Sequence of chain 1.A:
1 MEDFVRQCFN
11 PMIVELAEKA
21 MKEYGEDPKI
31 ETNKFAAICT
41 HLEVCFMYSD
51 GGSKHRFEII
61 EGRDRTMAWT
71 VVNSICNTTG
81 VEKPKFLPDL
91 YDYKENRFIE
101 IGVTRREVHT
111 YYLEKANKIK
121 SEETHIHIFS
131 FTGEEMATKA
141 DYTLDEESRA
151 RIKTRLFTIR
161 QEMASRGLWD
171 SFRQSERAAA

A small-molecule ligand and the protein it binds are described below.
Small molecule (SMILES): O=C1Cc2ccccc2C(=O)N1O

Binding-site contacts:
Ligand atom O11 contacts residue LEU87 of chain 1.A at 4.4 Å.
Ligand atom C10 contacts residue GLU100 of chain 1.A at 3.9 Å.
Ligand atom N9 contacts residue GLU100 of chain 1.A at 3.8 Å.
Ligand atom O12 contacts residue MN1 of chain 1.H at 2.2 Å.
Ligand atom C4 contacts residue TYR111 of chain 1.A at 3.6 Å (hydrophobic).
Ligand atom C10 contacts residue LYS115 of chain 1.A at 3.6 Å.
Ligand atom O11 contacts residue GLU61 of chain 1.A at 3.2 Å (salt-bridge).
Ligand atom C10 contacts residue MN1 of chain 1.H at 4.3 Å.
Ligand atom C4 contacts residue LYS115 of chain 1.A at 3.5 Å.
Ligand atom O11 contacts residue ASP89 of chain 1.A at 4.3 Å.
Ligand atom C10 contacts residue HIS41 of chain 1.A at 3.9 Å.
Ligand atom O12 contacts residue HIS41 of chain 1.A at 3.1 Å.
Ligand atom N9 contacts residue HIS41 of chain 1.A at 3.7 Å.
Ligand atom O12 contacts residue MN1 of chain 1.G at 2.4 Å.
Ligand atom N9 contacts residue ASP89 of chain 1.A at 4.0 Å.
Ligand atom O12 contacts residue GLU100 of chain 1.A at 3.2 Å (salt-bridge).
Ligand atom O12 contacts residue ILE101 of chain 1.A at 4.5 Å.
Ligand atom O13 contacts residue HIS41 of chain 1.A at 3.2 Å (h-bond).
Ligand atom C3 contacts residue LYS115 of chain 1.A at 3.8 Å.
Ligand atom O13 contacts residue GLU100 of chain 1.A at 3.4 Å (salt-bridge).
Ligand atom C8 contacts residue MN1 of chain 1.H at 3.0 Å.
Ligand atom O13 contacts residue LYS115 of chain 1.A at 3.3 Å (salt-bridge).
Ligand atom N9 contacts residue MN1 of chain 1.G at 3.1 Å.
Ligand atom O13 contacts residue ILE101 of chain 1.A at 3.7 Å.
Ligand atom O13 contacts residue MN1 of chain 1.G at 2.4 Å.
Ligand atom O11 contacts residue MN1 of chain 1.H at 2.3 Å.
Ligand atom O13 contacts residue TYR111 of chain 1.A at 4.4 Å.
Ligand atom O12 contacts residue GLU61 of chain 1.A at 3.2 Å (salt-bridge).
Ligand atom N9 contacts residue GLU61 of chain 1.A at 3.7 Å.
Ligand atom C5 contacts residue LYS115 of chain 1.A at 4.4 Å.
Ligand atom N9 contacts residue MN1 of chain 1.H at 3.0 Å.
Ligand atom C5 contacts residue TYR111 of chain 1.A at 4.1 Å (hydrophobic).
Ligand atom C8 contacts residue GLU61 of chain 1.A at 3.7 Å.
Ligand atom C10 contacts residue MN1 of chain 1.G at 3.1 Å.
Ligand atom O12 contacts residue ASP89 of chain 1.A at 2.9 Å (salt-bridge).